This protein binds this small molecule.
Small molecule (SMILES): CC(=O)N[C@H]1[C@H](O[C@H]2[C@H](O)[C@@H](NC(C)=O)CO[C@@H]2CO)O[C@H](CO)[C@@H](O[C@@H]2O[C@H](CO[C@H]3O[C@H](CO)[C@@H](O)[C@H](O)[C@@H]3O[C@@H]3O[C@H](CO)[C@@H](O)[C@H](O)[C@H]3NC(C)=O)[C@@H](O)[C@H](O[C@H]3O[C@H](CO)[C@@H](O)[C@H](O)[C@@H]3O[C@@H]3O[C@H](CO)[C@@H](O)[C@H](O)[C@H]3NC(C)=O)[C@@H]2O)[C@@H]1O

Sequence of chain 1.A:
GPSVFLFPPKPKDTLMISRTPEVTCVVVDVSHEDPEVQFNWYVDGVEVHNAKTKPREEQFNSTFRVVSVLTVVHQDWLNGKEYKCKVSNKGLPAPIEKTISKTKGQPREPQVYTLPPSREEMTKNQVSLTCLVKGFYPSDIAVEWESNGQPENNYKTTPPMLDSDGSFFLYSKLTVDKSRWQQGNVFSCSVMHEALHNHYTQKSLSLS

Binding-site contacts:
Ligand atom O4 contacts residue VAL40 of chain 1.A at 3.6 Å.
Ligand atom C8 contacts residue ARG77 of chain 1.A at 3.2 Å.
Ligand atom O6 contacts residue PHE19 of chain 1.A at 3.3 Å.
Ligand atom O4 contacts residue LYS22 of chain 1.A at 3.1 Å (salt-bridge).
Ligand atom O7 contacts residue VAL38 of chain 1.A at 3.7 Å.
Ligand atom C3 contacts residue ASP41 of chain 1.A at 3.6 Å.
Ligand atom N2 contacts residue ASN73 of chain 1.A at 2.8 Å (h-bond).
Ligand atom C6 contacts residue GLN71 of chain 1.A at 3.4 Å.
Ligand atom C1 contacts residue PHE17 of chain 1.A at 3.6 Å (hydrophobic).
Ligand atom O7 contacts residue ASN73 of chain 1.A at 3.3 Å (h-bond).
Ligand atom O7 contacts residue ARG77 of chain 1.A at 2.6 Å (salt-bridge).
Ligand atom O6 contacts residue PHE17 of chain 1.A at 3.8 Å.
Ligand atom O3 contacts residue LYS22 of chain 1.A at 3.0 Å (salt-bridge).
Ligand atom C5 contacts residue ASN73 of chain 1.A at 3.7 Å.
Ligand atom C3 contacts residue LYS22 of chain 1.A at 3.5 Å.
Ligand atom C2 contacts residue PHE19 of chain 1.A at 3.8 Å (hydrophobic).
Ligand atom C8 contacts residue PHE17 of chain 1.A at 3.8 Å (hydrophobic).
Ligand atom C6 contacts residue PHE19 of chain 1.A at 3.4 Å (hydrophobic).
Ligand atom C8 contacts residue ASP41 of chain 1.A at 3.4 Å.
Ligand atom O6 contacts residue ARG77 of chain 1.A at 3.7 Å.
Ligand atom O5 contacts residue PHE17 of chain 1.A at 3.3 Å.
Ligand atom N2 contacts residue ASP41 of chain 1.A at 2.7 Å (salt-bridge).
Ligand atom C7 contacts residue ARG77 of chain 1.A at 3.2 Å.
Ligand atom C7 contacts residue ASN73 of chain 1.A at 3.3 Å.
Ligand atom C4 contacts residue PHE17 of chain 1.A at 3.6 Å (hydrophobic).
Ligand atom C5 contacts residue PHE19 of chain 1.A at 3.8 Å (hydrophobic).
Ligand atom C1 contacts residue THR75 of chain 1.A at 3.8 Å.
Ligand atom C7 contacts residue ASP41 of chain 1.A at 3.5 Å.
Ligand atom C6 contacts residue THR36 of chain 1.A at 3.8 Å.
Ligand atom C3 contacts residue PHE17 of chain 1.A at 3.5 Å (hydrophobic).
Ligand atom O5 contacts residue ASN73 of chain 1.A at 2.4 Å (h-bond).
Ligand atom C2 contacts residue ASN73 of chain 1.A at 2.3 Å.
Ligand atom C1 contacts residue ASN73 of chain 1.A at 1.4 Å.
Ligand atom C2 contacts residue PHE17 of chain 1.A at 3.4 Å (hydrophobic).
Ligand atom C1 contacts residue PHE17 of chain 1.A at 3.6 Å (hydrophobic).
Ligand atom C2 contacts residue ASP41 of chain 1.A at 3.6 Å.
Ligand atom O7 contacts residue VAL40 of chain 1.A at 3.6 Å.
Ligand atom C5 contacts residue PHE19 of chain 1.A at 3.8 Å (hydrophobic).
Ligand atom C3 contacts residue ASN73 of chain 1.A at 3.7 Å.
Ligand atom O3 contacts residue ARG77 of chain 1.A at 3.5 Å (salt-bridge).